Binding-site contacts:
Ligand atom CAO contacts residue PHE269 of chain 1.B at 3.6 Å (hydrophobic).
Ligand atom CAD contacts residue PHE269 of chain 1.B at 3.9 Å (hydrophobic).
Ligand atom CAM contacts residue TYR98 of chain 1.B at 3.3 Å (hydrophobic).
Ligand atom CAC contacts residue PHE269 of chain 1.B at 4.0 Å (hydrophobic).
Ligand atom OAI contacts residue ASN227 of chain 1.B at 3.7 Å.
Ligand atom CAH contacts residue PHE140 of chain 1.B at 4.0 Å (hydrophobic).
Ligand atom CAH contacts residue ASN231 of chain 1.B at 3.7 Å.
Ligand atom CAG contacts residue HIS230 of chain 1.B at 3.4 Å.
Ligand atom CAB contacts residue TYR308 of chain 1.B at 3.8 Å (hydrophobic).
Ligand atom CAG contacts residue MET144 of chain 1.B at 3.8 Å (hydrophobic).
Ligand atom CAN contacts residue PHE269 of chain 1.B at 3.6 Å (hydrophobic).
Ligand atom CAM contacts residue PHE140 of chain 1.B at 3.6 Å (hydrophobic).
Ligand atom OAI contacts residue HIS230 of chain 1.B at 3.0 Å (h-bond).
Ligand atom CAJ contacts residue ASN231 of chain 1.B at 4.1 Å.
Ligand atom CAA contacts residue TYR308 of chain 1.B at 3.6 Å (hydrophobic).
Ligand atom CAF contacts residue PHE269 of chain 1.B at 3.6 Å (hydrophobic).
Ligand atom CAM contacts residue LEU276 of chain 1.B at 3.4 Å (hydrophobic).
Ligand atom OAI contacts residue PHE140 of chain 1.B at 4.0 Å.
Ligand atom OAE contacts residue MET259 of chain 1.B at 3.6 Å (h-bond).
Ligand atom CAJ contacts residue PHE140 of chain 1.B at 3.4 Å (hydrophobic).
Ligand atom CAH contacts residue HIS230 of chain 1.B at 3.5 Å.
Ligand atom CAK contacts residue PHE140 of chain 1.B at 3.7 Å (hydrophobic).
Ligand atom CAN contacts residue MET144 of chain 1.B at 3.8 Å (hydrophobic).
Ligand atom CAG contacts residue PHE269 of chain 1.B at 4.0 Å (hydrophobic).
Ligand atom CAQ contacts residue PHE269 of chain 1.B at 3.8 Å (hydrophobic).
Ligand atom CAD contacts residue MET144 of chain 1.B at 3.8 Å (hydrophobic).
Ligand atom OAI contacts residue ASN231 of chain 1.B at 2.7 Å (h-bond).
Ligand atom OAP contacts residue PHE269 of chain 1.B at 4.0 Å.
Ligand atom CAK contacts residue MET273 of chain 1.B at 4.0 Å (hydrophobic).
Ligand atom CAJ contacts residue MET273 of chain 1.B at 4.0 Å (hydrophobic).
Ligand atom OAE contacts residue ASN227 of chain 1.B at 3.6 Å.
Ligand atom CAB contacts residue MET259 of chain 1.B at 3.9 Å (hydrophobic).
Ligand atom OAL contacts residue PHE140 of chain 1.B at 3.9 Å.
Ligand atom CAF contacts residue MET144 of chain 1.B at 3.6 Å (hydrophobic).
Ligand atom OAP contacts residue LEU143 of chain 1.B at 3.9 Å.
Ligand atom OAS contacts residue LEU143 of chain 1.B at 3.8 Å.
Ligand atom CAD contacts residue MET259 of chain 1.B at 4.1 Å (hydrophobic).
Ligand atom CAA contacts residue PHE85 of chain 1.B at 3.8 Å (hydrophobic).
Ligand atom CAT contacts residue PHE85 of chain 1.B at 3.6 Å (hydrophobic).
Ligand atom OAS contacts residue MET89 of chain 1.B at 3.4 Å.

Sequence of chain 2.C:
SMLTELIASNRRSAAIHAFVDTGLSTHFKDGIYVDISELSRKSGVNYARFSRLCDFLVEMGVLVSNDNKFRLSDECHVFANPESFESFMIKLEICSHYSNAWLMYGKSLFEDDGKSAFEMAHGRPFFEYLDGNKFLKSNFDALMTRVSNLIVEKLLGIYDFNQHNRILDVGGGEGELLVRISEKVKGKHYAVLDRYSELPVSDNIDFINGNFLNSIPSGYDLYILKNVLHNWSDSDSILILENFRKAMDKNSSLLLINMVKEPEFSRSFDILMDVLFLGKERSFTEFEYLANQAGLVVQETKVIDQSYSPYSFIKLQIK

Sequence of chain 1.B:
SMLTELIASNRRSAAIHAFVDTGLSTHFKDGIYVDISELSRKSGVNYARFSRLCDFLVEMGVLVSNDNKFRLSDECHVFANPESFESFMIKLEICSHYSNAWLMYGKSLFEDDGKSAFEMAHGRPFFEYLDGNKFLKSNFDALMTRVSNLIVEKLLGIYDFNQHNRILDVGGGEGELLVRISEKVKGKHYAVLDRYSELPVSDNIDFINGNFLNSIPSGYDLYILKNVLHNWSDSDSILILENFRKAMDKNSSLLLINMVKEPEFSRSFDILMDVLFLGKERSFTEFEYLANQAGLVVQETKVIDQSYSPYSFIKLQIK

The protein below binds the small molecule below.
Small molecule (SMILES): COc1cc(O)cc2c1C(=O)c1c(O)cccc1C2=O